Sequence of chain 1.A:
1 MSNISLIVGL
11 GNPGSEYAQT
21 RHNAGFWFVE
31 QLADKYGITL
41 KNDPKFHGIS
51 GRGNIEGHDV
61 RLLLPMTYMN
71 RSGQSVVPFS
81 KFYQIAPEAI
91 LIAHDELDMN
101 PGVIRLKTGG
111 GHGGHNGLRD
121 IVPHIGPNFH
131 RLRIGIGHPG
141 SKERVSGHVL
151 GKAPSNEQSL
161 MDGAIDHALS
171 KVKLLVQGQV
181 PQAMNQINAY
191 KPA

A small-molecule ligand and the protein it binds are described below.
Small molecule (SMILES): Nc1ccn([C@@H]2O[C@H](CO)[C@@H](O)[C@H]2O)c(=O)n1

Binding-site contacts:
Ligand atom O2 contacts residue MET69 of chain 1.A at 3.5 Å (h-bond).
Ligand atom O5' contacts residue MET69 of chain 1.A at 4.2 Å.
Ligand atom N3 contacts residue ASN70 of chain 1.A at 4.2 Å.
Ligand atom O2 contacts residue TYR68 of chain 1.A at 4.2 Å.
Ligand atom N4 contacts residue TYR68 of chain 1.A at 3.6 Å.
Ligand atom C5' contacts residue HIS22 of chain 1.A at 3.1 Å.
Ligand atom O4' contacts residue HIS22 of chain 1.A at 3.2 Å (h-bond).
Ligand atom O2 contacts residue ASN12 of chain 1.A at 4.1 Å.
Ligand atom O5' contacts residue HIS22 of chain 1.A at 2.9 Å (h-bond).
Ligand atom C4' contacts residue HIS22 of chain 1.A at 2.9 Å.
Ligand atom O2' contacts residue VAL149 of chain 1.A at 4.0 Å.
Ligand atom C4' contacts residue MET69 of chain 1.A at 3.8 Å (hydrophobic).
Ligand atom O5' contacts residue ASN116 of chain 1.A at 2.8 Å (h-bond).
Ligand atom C5' contacts residue ASN116 of chain 1.A at 2.9 Å.
Ligand atom C2 contacts residue ASN70 of chain 1.A at 4.0 Å.
Ligand atom C1' contacts residue ASN12 of chain 1.A at 4.1 Å.
Ligand atom N1 contacts residue ASN12 of chain 1.A at 3.9 Å.
Ligand atom C4 contacts residue TYR68 of chain 1.A at 4.0 Å (hydrophobic).
Ligand atom C2 contacts residue MET69 of chain 1.A at 4.0 Å (hydrophobic).
Ligand atom C3' contacts residue HIS22 of chain 1.A at 4.2 Å.
Ligand atom C5' contacts residue MET69 of chain 1.A at 3.4 Å (hydrophobic).
Ligand atom C6 contacts residue LEU150 of chain 1.A at 3.8 Å (hydrophobic).
Ligand atom O2' contacts residue LEU150 of chain 1.A at 3.9 Å.
Ligand atom C4' contacts residue ASN116 of chain 1.A at 4.1 Å.
Ligand atom C1' contacts residue LEU150 of chain 1.A at 4.2 Å (hydrophobic).
Ligand atom C3' contacts residue ASN116 of chain 1.A at 3.8 Å.
Ligand atom C6 contacts residue ASN12 of chain 1.A at 3.9 Å.
Ligand atom N3 contacts residue TYR68 of chain 1.A at 3.7 Å.
Ligand atom C2 contacts residue ASN12 of chain 1.A at 3.8 Å.
Ligand atom O5' contacts residue GLY117 of chain 1.A at 3.9 Å.
Ligand atom O3' contacts residue ASN116 of chain 1.A at 3.0 Å (h-bond).
Ligand atom O4' contacts residue ASN70 of chain 1.A at 4.2 Å.
Ligand atom N3 contacts residue ASN12 of chain 1.A at 3.9 Å.
Ligand atom C1' contacts residue MET69 of chain 1.A at 4.1 Å (hydrophobic).
Ligand atom C1' contacts residue HIS22 of chain 1.A at 3.7 Å.
Ligand atom O5' contacts residue HIS115 of chain 1.A at 3.9 Å.
Ligand atom O2 contacts residue ASN70 of chain 1.A at 2.8 Å (h-bond).
Ligand atom O4' contacts residue MET69 of chain 1.A at 3.0 Å.
Ligand atom C5' contacts residue GLY117 of chain 1.A at 3.6 Å.
Ligand atom C5 contacts residue TYR17 of chain 1.A at 4.0 Å (hydrophobic).